Binding-site contacts:
Ligand atom C2 contacts residue ASN18 of chain 1.B at 2.6 Å.
Ligand atom C6 contacts residue GLN128 of chain 1.B at 3.3 Å.
Ligand atom C4 contacts residue GLN128 of chain 1.B at 4.2 Å.
Ligand atom O7 contacts residue ASN18 of chain 1.B at 3.8 Å.
Ligand atom N2 contacts residue ASN18 of chain 1.B at 3.1 Å (h-bond).
Ligand atom C5 contacts residue GLN128 of chain 1.B at 3.2 Å.
Ligand atom C7 contacts residue ASN18 of chain 1.B at 3.5 Å.
Ligand atom O5 contacts residue ASN18 of chain 1.B at 2.4 Å (h-bond).
Ligand atom C8 contacts residue ASN18 of chain 1.B at 4.5 Å.
Ligand atom C5 contacts residue ASN18 of chain 1.B at 3.7 Å.
Ligand atom C1 contacts residue GLN128 of chain 1.B at 4.3 Å.
Ligand atom C6 contacts residue LEU129 of chain 1.B at 4.1 Å (hydrophobic).
Ligand atom O3 contacts residue GLN128 of chain 1.B at 4.1 Å.
Ligand atom C3 contacts residue GLN128 of chain 1.B at 4.2 Å.
Ligand atom C6 contacts residue PRO130 of chain 1.B at 4.0 Å (hydrophobic).
Ligand atom C3 contacts residue ASN18 of chain 1.B at 4.0 Å.
Ligand atom O5 contacts residue GLN128 of chain 1.B at 3.7 Å.
Ligand atom O6 contacts residue PRO130 of chain 1.B at 4.4 Å.
Ligand atom O4 contacts residue GLN128 of chain 1.B at 3.6 Å.
Ligand atom C1 contacts residue ASN18 of chain 1.B at 1.5 Å.
Ligand atom C4 contacts residue ASN18 of chain 1.B at 4.3 Å.

Sequence of chain 1.B:
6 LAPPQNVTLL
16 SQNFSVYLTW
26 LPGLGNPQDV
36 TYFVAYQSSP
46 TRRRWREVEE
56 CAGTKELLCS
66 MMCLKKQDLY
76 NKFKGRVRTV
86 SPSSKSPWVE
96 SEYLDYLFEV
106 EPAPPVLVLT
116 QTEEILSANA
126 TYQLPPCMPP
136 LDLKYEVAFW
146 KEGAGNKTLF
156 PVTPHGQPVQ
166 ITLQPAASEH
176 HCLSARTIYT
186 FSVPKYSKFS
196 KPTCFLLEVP

The protein below binds the small molecule below.
Small molecule (SMILES): CC(=O)N[C@@H]1[C@@H](O)[C@H](O)[C@@H](CO)O[C@H]1O